A small-molecule ligand and the protein it binds are described below.
Small molecule (SMILES): O=C1NC(=O)[C@@]2(CCOc3ccc(F)cc32)N1

Binding-site contacts:
Ligand atom F1 contacts residue TYR49 of chain 1.A at 4.0 Å.
Ligand atom F1 contacts residue VAL48 of chain 1.A at 3.0 Å.
Ligand atom N2 contacts residue TYR49 of chain 1.A at 3.5 Å (h-bond).
Ligand atom N1 contacts residue TRP21 of chain 1.A at 3.0 Å.
Ligand atom O1 contacts residue LEU301 of chain 1.A at 4.2 Å.
Ligand atom O3 contacts residue TRP112 of chain 1.A at 2.7 Å (h-bond).
Ligand atom O2 contacts residue TYR49 of chain 1.A at 2.4 Å (h-bond).
Ligand atom N1 contacts residue NAP1 of chain 1.B at 3.8 Å.
Ligand atom C11 contacts residue VAL48 of chain 1.A at 4.1 Å (hydrophobic).
Ligand atom C3 contacts residue PHE123 of chain 1.A at 3.7 Å (hydrophobic).
Ligand atom C8 contacts residue TYR49 of chain 1.A at 3.3 Å (hydrophobic).
Ligand atom C1 contacts residue VAL48 of chain 1.A at 4.0 Å (hydrophobic).
Ligand atom C11 contacts residue TYR49 of chain 1.A at 4.0 Å (hydrophobic).
Ligand atom C2 contacts residue VAL48 of chain 1.A at 4.0 Å (hydrophobic).
Ligand atom C2 contacts residue PHE123 of chain 1.A at 4.3 Å (hydrophobic).
Ligand atom C1 contacts residue TRP21 of chain 1.A at 3.7 Å (hydrophobic).
Ligand atom C5 contacts residue TRP220 of chain 1.A at 4.2 Å (hydrophobic).
Ligand atom N2 contacts residue NAP1 of chain 1.B at 3.2 Å (h-bond).
Ligand atom C6 contacts residue TRP21 of chain 1.A at 4.1 Å (hydrophobic).
Ligand atom O3 contacts residue TRP80 of chain 1.A at 3.7 Å.
Ligand atom C10 contacts residue TRP21 of chain 1.A at 3.9 Å (hydrophobic).
Ligand atom O2 contacts residue NAP1 of chain 1.B at 3.2 Å.
Ligand atom O3 contacts residue NAP1 of chain 1.B at 3.7 Å.
Ligand atom C7 contacts residue TRP21 of chain 1.A at 4.0 Å (hydrophobic).
Ligand atom N2 contacts residue HIS111 of chain 1.A at 2.7 Å (h-bond).
Ligand atom N1 contacts residue TYR49 of chain 1.A at 4.1 Å.
Ligand atom C9 contacts residue HIS111 of chain 1.A at 3.3 Å.
Ligand atom C11 contacts residue TRP21 of chain 1.A at 3.1 Å (hydrophobic).
Ligand atom O1 contacts residue PHE123 of chain 1.A at 4.2 Å.
Ligand atom C8 contacts residue NAP1 of chain 1.B at 3.2 Å.
Ligand atom C9 contacts residue TRP112 of chain 1.A at 3.8 Å (hydrophobic).
Ligand atom O3 contacts residue HIS111 of chain 1.A at 3.2 Å (h-bond).
Ligand atom C6 contacts residue CYS299 of chain 1.A at 3.6 Å (hydrophobic).
Ligand atom F1 contacts residue TRP21 of chain 1.A at 3.8 Å.
Ligand atom O2 contacts residue TRP21 of chain 1.A at 3.3 Å.
Ligand atom C9 contacts residue NAP1 of chain 1.B at 3.6 Å.
Ligand atom C8 contacts residue TRP21 of chain 1.A at 3.6 Å (hydrophobic).
Ligand atom C8 contacts residue HIS111 of chain 1.A at 3.9 Å.
Ligand atom C5 contacts residue TRP112 of chain 1.A at 4.2 Å (hydrophobic).
Ligand atom O2 contacts residue HIS111 of chain 1.A at 4.3 Å.

Sequence of chain 1.A:
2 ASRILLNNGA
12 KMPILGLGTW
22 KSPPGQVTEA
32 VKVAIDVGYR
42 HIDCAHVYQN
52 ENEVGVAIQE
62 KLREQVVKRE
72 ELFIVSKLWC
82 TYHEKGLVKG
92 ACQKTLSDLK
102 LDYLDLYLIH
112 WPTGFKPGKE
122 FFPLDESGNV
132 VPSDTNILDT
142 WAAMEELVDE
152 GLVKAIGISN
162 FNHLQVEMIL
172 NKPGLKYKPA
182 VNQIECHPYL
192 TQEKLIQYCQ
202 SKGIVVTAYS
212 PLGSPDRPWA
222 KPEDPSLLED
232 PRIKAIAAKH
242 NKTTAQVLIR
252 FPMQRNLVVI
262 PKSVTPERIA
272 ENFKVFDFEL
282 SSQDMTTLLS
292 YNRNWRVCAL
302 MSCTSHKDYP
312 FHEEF